Binding-site contacts:
Ligand atom C2 contacts residue ASN67 of chain 57.E at 2.4 Å.
Ligand atom N2 contacts residue ASN67 of chain 57.E at 3.3 Å (h-bond).
Ligand atom C4 contacts residue ASN67 of chain 57.E at 4.2 Å.
Ligand atom O7 contacts residue ARG89 of chain 57.E at 4.2 Å.
Ligand atom C1 contacts residue ASN67 of chain 57.E at 1.4 Å.
Ligand atom C7 contacts residue ASN67 of chain 57.E at 3.8 Å.
Ligand atom O3 contacts residue ASN67 of chain 57.E at 3.8 Å.
Ligand atom O5 contacts residue ASN67 of chain 57.E at 2.4 Å (h-bond).
Ligand atom C3 contacts residue ASN67 of chain 57.E at 3.6 Å.
Ligand atom C8 contacts residue MET118 of chain 57.E at 4.1 Å (hydrophobic).
Ligand atom O7 contacts residue MET118 of chain 57.E at 3.5 Å.
Ligand atom C8 contacts residue PHE90 of chain 57.E at 4.4 Å (hydrophobic).
Ligand atom C5 contacts residue ASN67 of chain 57.E at 3.7 Å.
Ligand atom C7 contacts residue MET118 of chain 57.E at 3.8 Å (hydrophobic).
Ligand atom C8 contacts residue ASN67 of chain 57.E at 3.6 Å.
Ligand atom O7 contacts residue ASN67 of chain 57.E at 4.5 Å.

A small-molecule ligand and the protein it binds are described below.
Small molecule (SMILES): CC(=O)N[C@@H]1[C@@H](O)[C@H](O)[C@@H](CO)O[C@H]1O

Sequence of chain 57.E:
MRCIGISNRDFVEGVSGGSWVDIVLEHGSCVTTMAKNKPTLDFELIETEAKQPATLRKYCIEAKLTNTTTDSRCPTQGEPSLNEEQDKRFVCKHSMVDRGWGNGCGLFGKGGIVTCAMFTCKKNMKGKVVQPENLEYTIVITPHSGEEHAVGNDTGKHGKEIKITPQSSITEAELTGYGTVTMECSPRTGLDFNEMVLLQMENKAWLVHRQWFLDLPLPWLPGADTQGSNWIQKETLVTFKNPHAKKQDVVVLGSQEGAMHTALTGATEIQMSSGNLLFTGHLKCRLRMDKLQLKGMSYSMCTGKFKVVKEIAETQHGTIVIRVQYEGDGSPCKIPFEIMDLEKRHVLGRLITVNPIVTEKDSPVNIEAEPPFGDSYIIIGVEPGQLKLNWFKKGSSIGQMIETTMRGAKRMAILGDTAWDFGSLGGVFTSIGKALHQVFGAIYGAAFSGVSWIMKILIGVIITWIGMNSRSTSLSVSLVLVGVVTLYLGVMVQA